A protein and the small-molecule ligand that binds it are described below.
Small molecule (SMILES): CC(=O)N[C@H]1[C@H](O[C@H]2[C@H](O)[C@@H](NC(C)=O)CO[C@@H]2CO)O[C@H](CO)[C@@H](O[C@@H]2O[C@H](CO[C@H]3O[C@H](CO)[C@@H](O)[C@H](O)[C@@H]3O)[C@@H](O)[C@H](O[C@H]3O[C@H](CO)[C@@H](O)[C@H](O)[C@@H]3O)[C@@H]2O)[C@@H]1O

Sequence of chain 3.A:
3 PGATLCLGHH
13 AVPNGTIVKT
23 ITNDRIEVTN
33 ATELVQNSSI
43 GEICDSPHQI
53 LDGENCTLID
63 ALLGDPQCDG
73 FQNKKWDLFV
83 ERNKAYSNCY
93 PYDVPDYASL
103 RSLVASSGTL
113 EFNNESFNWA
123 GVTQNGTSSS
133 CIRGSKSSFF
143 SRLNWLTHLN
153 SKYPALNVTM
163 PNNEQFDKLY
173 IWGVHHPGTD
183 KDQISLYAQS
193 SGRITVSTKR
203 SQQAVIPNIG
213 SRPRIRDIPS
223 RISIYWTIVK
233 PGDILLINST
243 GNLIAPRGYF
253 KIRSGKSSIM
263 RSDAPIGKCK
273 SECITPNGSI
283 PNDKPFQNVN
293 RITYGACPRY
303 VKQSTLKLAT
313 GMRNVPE

Binding-site contacts:
Ligand atom O3 contacts residue ARG216 of chain 3.A at 3.4 Å (salt-bridge).
Ligand atom C7 contacts residue PRO215 of chain 3.A at 4.3 Å (hydrophobic).
Ligand atom N2 contacts residue ASN159 of chain 1.A at 3.0 Å (h-bond).
Ligand atom O4 contacts residue ARG216 of chain 3.A at 3.5 Å (salt-bridge).
Ligand atom C1 contacts residue SER213 of chain 3.A at 4.2 Å.
Ligand atom O5 contacts residue THR161 of chain 1.A at 4.4 Å.
Ligand atom N2 contacts residue SER213 of chain 3.A at 3.0 Å (h-bond).
Ligand atom C7 contacts residue ASN159 of chain 1.A at 3.8 Å.
Ligand atom O6 contacts residue THR161 of chain 1.A at 4.3 Å.
Ligand atom O7 contacts residue NAG1 of chain 1.D at 4.2 Å.
Ligand atom C8 contacts residue NAG1 of chain 1.D at 3.6 Å.
Ligand atom C7 contacts residue NAG1 of chain 1.D at 4.1 Å.
Ligand atom C4 contacts residue ASN159 of chain 1.A at 4.2 Å.
Ligand atom C2 contacts residue ASN159 of chain 1.A at 2.5 Å.
Ligand atom O7 contacts residue ASN159 of chain 1.A at 4.1 Å.
Ligand atom C4 contacts residue ARG216 of chain 3.A at 4.0 Å.
Ligand atom C8 contacts residue THR181 of chain 3.A at 3.7 Å.
Ligand atom O5 contacts residue ARG216 of chain 3.A at 3.2 Å (salt-bridge).
Ligand atom C3 contacts residue SER213 of chain 3.A at 4.2 Å.
Ligand atom C5 contacts residue ASN159 of chain 1.A at 3.6 Å.
Ligand atom C2 contacts residue SER213 of chain 3.A at 4.0 Å.
Ligand atom C8 contacts residue SER213 of chain 3.A at 3.4 Å.
Ligand atom C7 contacts residue SER213 of chain 3.A at 3.7 Å.
Ligand atom C5 contacts residue LEU238 of chain 1.A at 4.3 Å (hydrophobic).
Ligand atom C2 contacts residue ARG216 of chain 3.A at 3.6 Å.
Ligand atom C5 contacts residue THR161 of chain 1.A at 4.3 Å.
Ligand atom C1 contacts residue ARG216 of chain 3.A at 3.8 Å.
Ligand atom C1 contacts residue ASN159 of chain 1.A at 1.4 Å.
Ligand atom O7 contacts residue ARG214 of chain 3.A at 4.0 Å.
Ligand atom O7 contacts residue ARG216 of chain 3.A at 3.1 Å (salt-bridge).
Ligand atom C8 contacts residue NAG2 of chain 1.D at 4.1 Å.
Ligand atom C7 contacts residue ARG216 of chain 3.A at 4.0 Å.
Ligand atom O5 contacts residue ASN159 of chain 1.A at 2.3 Å (h-bond).
Ligand atom O7 contacts residue PRO215 of chain 3.A at 3.6 Å.
Ligand atom O7 contacts residue NAG2 of chain 1.D at 3.8 Å.
Ligand atom C6 contacts residue THR161 of chain 1.A at 3.5 Å.
Ligand atom C5 contacts residue ARG216 of chain 3.A at 4.2 Å.
Ligand atom C3 contacts residue ARG216 of chain 3.A at 4.0 Å.
Ligand atom C3 contacts residue ASN159 of chain 1.A at 3.8 Å.
Ligand atom C8 contacts residue PRO215 of chain 3.A at 4.1 Å (hydrophobic).

Sequence of chain 1.A:
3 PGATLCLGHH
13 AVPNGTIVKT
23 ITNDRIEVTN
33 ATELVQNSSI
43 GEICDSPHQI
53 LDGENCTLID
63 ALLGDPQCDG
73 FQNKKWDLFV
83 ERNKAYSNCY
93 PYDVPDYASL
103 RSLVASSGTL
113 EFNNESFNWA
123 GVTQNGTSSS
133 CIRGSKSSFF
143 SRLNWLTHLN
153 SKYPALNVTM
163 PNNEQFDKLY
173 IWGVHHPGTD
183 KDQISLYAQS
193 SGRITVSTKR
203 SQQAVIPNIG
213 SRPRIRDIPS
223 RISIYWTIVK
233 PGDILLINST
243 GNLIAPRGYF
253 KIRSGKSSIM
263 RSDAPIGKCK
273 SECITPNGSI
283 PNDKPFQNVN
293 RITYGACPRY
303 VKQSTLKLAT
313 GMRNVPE